Binding-site contacts:
Ligand atom C20 contacts residue ASN142 of chain 1.A at 3.8 Å.
Ligand atom C32 contacts residue MET165 of chain 1.A at 3.5 Å (hydrophobic).
Ligand atom C2 contacts residue GLU166 of chain 1.A at 3.5 Å.
Ligand atom C2 contacts residue GLY170 of chain 1.A at 3.8 Å.
Ligand atom CL contacts residue ASP187 of chain 1.A at 3.5 Å.
Ligand atom C3 contacts residue GLU166 of chain 1.A at 3.3 Å.
Ligand atom N4 contacts residue CYS145 of chain 1.A at 3.7 Å.
Ligand atom C2 contacts residue PRO168 of chain 1.A at 3.2 Å (hydrophobic).
Ligand atom CL contacts residue HIS41 of chain 1.A at 3.6 Å.
Ligand atom C28 contacts residue GLN189 of chain 1.A at 3.6 Å.
Ligand atom C32 contacts residue MET49 of chain 1.A at 3.6 Å (hydrophobic).
Ligand atom C21 contacts residue PHE140 of chain 1.A at 3.7 Å (hydrophobic).
Ligand atom O contacts residue MET165 of chain 1.A at 3.4 Å.
Ligand atom C31 contacts residue MET165 of chain 1.A at 3.5 Å (hydrophobic).
Ligand atom C3 contacts residue PRO168 of chain 1.A at 3.5 Å (hydrophobic).
Ligand atom C31 contacts residue HIS164 of chain 1.A at 3.3 Å.
Ligand atom C21 contacts residue GLU166 of chain 1.A at 3.4 Å.
Ligand atom C18 contacts residue HIS163 of chain 1.A at 3.2 Å.
Ligand atom C1 contacts residue PRO168 of chain 1.A at 3.8 Å (hydrophobic).
Ligand atom C26 contacts residue GLN189 of chain 1.A at 3.5 Å.
Ligand atom C10 contacts residue GLU166 of chain 1.A at 3.8 Å.
Ligand atom C19 contacts residue GLU166 of chain 1.A at 3.5 Å.
Ligand atom N5 contacts residue HIS163 of chain 1.A at 2.8 Å (h-bond).
Ligand atom CL contacts residue MET165 of chain 1.A at 3.8 Å.
Ligand atom N1 contacts residue GLU166 of chain 1.A at 3.8 Å.
Ligand atom N5 contacts residue SER144 of chain 1.A at 3.5 Å (h-bond).
Ligand atom C20 contacts residue GLU166 of chain 1.A at 3.7 Å.
Ligand atom C19 contacts residue LEU141 of chain 1.A at 3.6 Å (hydrophobic).
Ligand atom N contacts residue PRO168 of chain 1.A at 3.3 Å (h-bond).
Ligand atom C29 contacts residue MET49 of chain 1.A at 3.4 Å (hydrophobic).
Ligand atom C23 contacts residue ASN142 of chain 1.A at 3.8 Å.
Ligand atom C20 contacts residue LEU141 of chain 1.A at 3.6 Å (hydrophobic).
Ligand atom C21 contacts residue ASN142 of chain 1.A at 3.7 Å.
Ligand atom C9 contacts residue GLU166 of chain 1.A at 3.4 Å.
Ligand atom C19 contacts residue PHE140 of chain 1.A at 3.4 Å (hydrophobic).
Ligand atom C31 contacts residue HIS41 of chain 1.A at 3.8 Å.
Ligand atom C21 contacts residue LEU141 of chain 1.A at 3.7 Å (hydrophobic).
Ligand atom C3 contacts residue LEU167 of chain 1.A at 3.5 Å (hydrophobic).
Ligand atom C contacts residue PRO168 of chain 1.A at 3.4 Å (hydrophobic).
Ligand atom O contacts residue GLU166 of chain 1.A at 3.2 Å (salt-bridge).

Sequence of chain 1.B:
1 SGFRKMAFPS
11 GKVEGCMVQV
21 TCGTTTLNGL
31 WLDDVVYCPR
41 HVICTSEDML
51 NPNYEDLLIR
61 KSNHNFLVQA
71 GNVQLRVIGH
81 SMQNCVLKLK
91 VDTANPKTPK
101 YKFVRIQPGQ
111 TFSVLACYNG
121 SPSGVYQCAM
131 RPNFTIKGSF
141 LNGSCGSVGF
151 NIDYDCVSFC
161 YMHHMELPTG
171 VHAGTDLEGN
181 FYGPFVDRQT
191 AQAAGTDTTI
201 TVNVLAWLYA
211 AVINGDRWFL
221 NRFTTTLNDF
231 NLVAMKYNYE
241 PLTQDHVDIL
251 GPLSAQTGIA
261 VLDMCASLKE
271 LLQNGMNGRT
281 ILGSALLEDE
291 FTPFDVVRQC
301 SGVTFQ

This protein binds this small molecule.
Small molecule (SMILES): CCN1CCN(c2ccc(NC(=O)CN3Cc4ccc(Cl)cc4[C@H](C(=O)Nc4cncc5ccccc45)C3)cc2)CC1

Sequence of chain 1.A:
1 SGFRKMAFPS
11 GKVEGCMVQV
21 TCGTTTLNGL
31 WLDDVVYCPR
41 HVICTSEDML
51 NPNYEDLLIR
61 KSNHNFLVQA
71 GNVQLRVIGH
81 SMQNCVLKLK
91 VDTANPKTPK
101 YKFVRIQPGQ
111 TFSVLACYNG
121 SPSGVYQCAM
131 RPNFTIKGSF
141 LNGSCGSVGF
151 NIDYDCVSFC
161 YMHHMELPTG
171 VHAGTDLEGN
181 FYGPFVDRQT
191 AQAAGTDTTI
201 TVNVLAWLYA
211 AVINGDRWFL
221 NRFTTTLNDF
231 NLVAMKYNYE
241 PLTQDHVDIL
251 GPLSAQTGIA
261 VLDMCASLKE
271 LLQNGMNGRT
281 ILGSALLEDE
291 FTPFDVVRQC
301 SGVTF